This small molecule binds to this protein.
Small molecule (SMILES): CC(=O)N[C@@H]1[C@@H](O)[C@H](O)[C@@H](CO)O[C@H]1O

Sequence of chain 2.A:
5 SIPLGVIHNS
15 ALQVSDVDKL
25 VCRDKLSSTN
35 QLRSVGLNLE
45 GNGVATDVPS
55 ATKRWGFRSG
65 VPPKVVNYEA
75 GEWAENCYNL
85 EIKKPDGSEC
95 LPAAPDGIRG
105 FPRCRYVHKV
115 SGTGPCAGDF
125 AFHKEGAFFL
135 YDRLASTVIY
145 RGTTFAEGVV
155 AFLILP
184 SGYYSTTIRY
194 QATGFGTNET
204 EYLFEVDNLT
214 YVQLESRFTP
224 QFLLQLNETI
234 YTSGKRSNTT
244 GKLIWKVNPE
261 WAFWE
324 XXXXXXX

Binding-site contacts:
Ligand atom C1 contacts residue TYR234 of chain 2.A at 3.9 Å (hydrophobic).
Ligand atom O7 contacts residue ASN230 of chain 2.A at 4.1 Å.
Ligand atom C1 contacts residue ASN230 of chain 2.A at 1.4 Å.
Ligand atom C5 contacts residue ASN230 of chain 2.A at 3.7 Å.
Ligand atom O7 contacts residue LEU227 of chain 2.A at 3.7 Å.
Ligand atom C2 contacts residue ASN230 of chain 2.A at 2.5 Å.
Ligand atom C4 contacts residue ASN230 of chain 2.A at 4.2 Å.
Ligand atom C8 contacts residue THR190 of chain 2.A at 3.4 Å.
Ligand atom C8 contacts residue LEU227 of chain 2.A at 4.2 Å (hydrophobic).
Ligand atom C7 contacts residue ASN230 of chain 2.A at 3.7 Å.
Ligand atom C3 contacts residue ASN230 of chain 2.A at 3.8 Å.
Ligand atom N2 contacts residue ASN230 of chain 2.A at 2.9 Å (h-bond).
Ligand atom O5 contacts residue GLU231 of chain 2.A at 4.2 Å.
Ligand atom O5 contacts residue TYR234 of chain 2.A at 3.7 Å.
Ligand atom C6 contacts residue TYR234 of chain 2.A at 3.7 Å (hydrophobic).
Ligand atom C5 contacts residue TYR234 of chain 2.A at 3.8 Å (hydrophobic).
Ligand atom C7 contacts residue LEU227 of chain 2.A at 4.2 Å (hydrophobic).
Ligand atom O5 contacts residue ASN230 of chain 2.A at 2.4 Å (h-bond).